This small molecule binds to this protein.
Small molecule (SMILES): CC(=O)N[C@H]1[C@H](O[C@H]2[C@H](O)[C@@H](NC(C)=O)CO[C@@H]2CO)O[C@H](CO)[C@@H](O)[C@@H]1O

Binding-site contacts:
Ligand atom N2 contacts residue PHE3 of chain 4.A at 2.9 Å (h-bond).
Ligand atom O5 contacts residue ASP2 of chain 4.A at 3.8 Å.
Ligand atom O3 contacts residue ASP2 of chain 4.A at 3.4 Å.
Ligand atom O5 contacts residue ASN5 of chain 4.A at 2.4 Å (h-bond).
Ligand atom O6 contacts residue ASP2 of chain 4.A at 2.9 Å (salt-bridge).
Ligand atom C8 contacts residue ASP2 of chain 4.A at 3.5 Å.
Ligand atom C4 contacts residue ASN154 of chain 4.A at 4.4 Å.
Ligand atom C2 contacts residue ASN5 of chain 4.A at 2.4 Å.
Ligand atom C5 contacts residue ASN5 of chain 4.A at 3.7 Å.
Ligand atom C1 contacts residue ASN5 of chain 4.A at 1.4 Å.
Ligand atom C4 contacts residue ASN5 of chain 4.A at 4.3 Å.
Ligand atom N2 contacts residue ASN5 of chain 4.A at 2.8 Å (h-bond).
Ligand atom C6 contacts residue ASP2 of chain 4.A at 3.9 Å.
Ligand atom C6 contacts residue ASN154 of chain 4.A at 3.8 Å.
Ligand atom C8 contacts residue PHE3 of chain 4.A at 3.3 Å (hydrophobic).
Ligand atom C7 contacts residue ASN5 of chain 4.A at 3.7 Å.
Ligand atom O7 contacts residue ASN5 of chain 4.A at 4.1 Å.
Ligand atom C2 contacts residue PHE3 of chain 4.A at 3.9 Å (hydrophobic).
Ligand atom C5 contacts residue ASN154 of chain 4.A at 3.4 Å.
Ligand atom C3 contacts residue PHE3 of chain 4.A at 4.5 Å (hydrophobic).
Ligand atom C3 contacts residue ASN5 of chain 4.A at 3.8 Å.
Ligand atom N2 contacts residue ASP2 of chain 4.A at 3.9 Å.
Ligand atom C7 contacts residue ASP2 of chain 4.A at 3.8 Å.
Ligand atom O5 contacts residue ASN154 of chain 4.A at 3.9 Å.
Ligand atom C1 contacts residue PHE3 of chain 4.A at 4.0 Å (hydrophobic).
Ligand atom C1 contacts residue ASN154 of chain 4.A at 4.1 Å.
Ligand atom O4 contacts residue ASN154 of chain 4.A at 4.5 Å.
Ligand atom C7 contacts residue PHE3 of chain 4.A at 3.5 Å (hydrophobic).
Ligand atom C3 contacts residue ASP2 of chain 4.A at 4.2 Å.

Sequence of chain 4.A:
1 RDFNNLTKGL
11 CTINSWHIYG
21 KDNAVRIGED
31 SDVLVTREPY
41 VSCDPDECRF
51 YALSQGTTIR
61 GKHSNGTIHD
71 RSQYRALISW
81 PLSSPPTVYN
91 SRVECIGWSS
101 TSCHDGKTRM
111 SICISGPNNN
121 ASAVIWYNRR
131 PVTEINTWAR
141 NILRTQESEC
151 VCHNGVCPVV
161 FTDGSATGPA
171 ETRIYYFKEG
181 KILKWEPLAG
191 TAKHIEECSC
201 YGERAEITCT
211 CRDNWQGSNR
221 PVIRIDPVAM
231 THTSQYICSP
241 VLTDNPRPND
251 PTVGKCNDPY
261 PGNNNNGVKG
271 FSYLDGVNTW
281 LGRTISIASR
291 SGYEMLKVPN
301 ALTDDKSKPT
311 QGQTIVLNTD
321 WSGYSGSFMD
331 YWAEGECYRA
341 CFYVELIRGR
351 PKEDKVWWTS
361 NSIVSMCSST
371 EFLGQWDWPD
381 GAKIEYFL